Binding-site contacts:
Ligand atom CAG contacts residue SER90 of chain 1.A at 3.1 Å.
Ligand atom CAB contacts residue MET125 of chain 1.A at 3.8 Å (hydrophobic).
Ligand atom CAM contacts residue HIS209 of chain 1.A at 4.0 Å.
Ligand atom CAP contacts residue MET205 of chain 1.A at 4.1 Å (hydrophobic).
Ligand atom CAQ contacts residue MET205 of chain 1.A at 3.2 Å (hydrophobic).
Ligand atom CAF contacts residue TRP181 of chain 1.A at 3.9 Å (hydrophobic).
Ligand atom CAD contacts residue PHE170 of chain 1.A at 4.1 Å (hydrophobic).
Ligand atom CAT contacts residue MET125 of chain 1.A at 4.1 Å (hydrophobic).
Ligand atom CAH contacts residue SER90 of chain 1.A at 3.5 Å.
Ligand atom CLAY contacts residue PHE170 of chain 1.A at 3.2 Å.
Ligand atom CAG contacts residue LEU206 of chain 1.A at 3.8 Å (hydrophobic).
Ligand atom CAF contacts residue PHE170 of chain 1.A at 3.5 Å (hydrophobic).
Ligand atom CAI contacts residue VAL93 of chain 1.A at 3.4 Å (hydrophobic).
Ligand atom CAD contacts residue TYR188 of chain 1.A at 3.4 Å (hydrophobic).
Ligand atom NAN contacts residue TRP181 of chain 1.A at 3.9 Å.
Ligand atom CAG contacts residue LEU91 of chain 1.A at 3.7 Å (hydrophobic).
Ligand atom CAM contacts residue GLN167 of chain 1.A at 4.1 Å.
Ligand atom CAQ contacts residue GLN167 of chain 1.A at 2.7 Å.
Ligand atom CAJ contacts residue LEU91 of chain 1.A at 3.9 Å (hydrophobic).
Ligand atom CAB contacts residue TYR188 of chain 1.A at 3.4 Å (hydrophobic).
Ligand atom CAA contacts residue MET125 of chain 1.A at 3.7 Å (hydrophobic).
Ligand atom CAU contacts residue LEU91 of chain 1.A at 4.0 Å (hydrophobic).
Ligand atom CAP contacts residue GLN167 of chain 1.A at 3.4 Å.
Ligand atom CAS contacts residue LEU91 of chain 1.A at 4.0 Å (hydrophobic).
Ligand atom CAH contacts residue LEU91 of chain 1.A at 3.8 Å (hydrophobic).
Ligand atom NAN contacts residue GLN167 of chain 1.A at 3.0 Å (h-bond).
Ligand atom NAN contacts residue MET205 of chain 1.A at 3.8 Å.
Ligand atom CAI contacts residue TRP181 of chain 1.A at 4.1 Å (hydrophobic).
Ligand atom CAQ contacts residue HIS209 of chain 1.A at 3.9 Å.
Ligand atom CAE contacts residue TRP181 of chain 1.A at 4.2 Å (hydrophobic).
Ligand atom CAI contacts residue LEU91 of chain 1.A at 3.9 Å (hydrophobic).
Ligand atom CAE contacts residue PHE170 of chain 1.A at 3.8 Å (hydrophobic).
Ligand atom CAK contacts residue VAL93 of chain 1.A at 3.7 Å (hydrophobic).
Ligand atom CAM contacts residue TRP181 of chain 1.A at 3.5 Å (hydrophobic).
Ligand atom CAV contacts residue SER129 of chain 1.A at 3.5 Å.
Ligand atom CAH contacts residue LEU206 of chain 1.A at 4.1 Å (hydrophobic).
Ligand atom CAK contacts residue TRP181 of chain 1.A at 4.0 Å (hydrophobic).
Ligand atom NAN contacts residue HIS209 of chain 1.A at 3.1 Å (h-bond).
Ligand atom CAI contacts residue SER90 of chain 1.A at 4.2 Å.
Ligand atom CAI contacts residue LEU190 of chain 1.A at 4.0 Å (hydrophobic).

A protein and the small-molecule ligand that binds it are described below.
Small molecule (SMILES): Clc1ccccc1C(c1ccccc1)(c1ccccc1)n1ccnc1

Sequence of chain 1.A:
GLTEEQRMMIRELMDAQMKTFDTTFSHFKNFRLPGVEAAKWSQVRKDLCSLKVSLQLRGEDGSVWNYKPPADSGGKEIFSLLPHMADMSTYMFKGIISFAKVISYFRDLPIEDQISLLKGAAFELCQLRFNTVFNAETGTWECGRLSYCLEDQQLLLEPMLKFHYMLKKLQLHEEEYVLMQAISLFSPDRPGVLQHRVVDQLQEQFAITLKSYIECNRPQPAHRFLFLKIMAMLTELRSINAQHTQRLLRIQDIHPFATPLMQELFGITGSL